Binding-site contacts:
Ligand atom PG contacts residue THR58 of chain 1.V at 2.6 Å.
Ligand atom O1G contacts residue ILE57 of chain 1.V at 3.0 Å.
Ligand atom O1G contacts residue THR58 of chain 1.V at 2.3 Å (h-bond).
Ligand atom O2A contacts residue HIS20 of chain 1.V at 2.9 Å.
Ligand atom O3G contacts residue THR58 of chain 1.V at 1.9 Å (h-bond).
Ligand atom O6 contacts residue LYS137 of chain 1.V at 3.2 Å.
Ligand atom O2B contacts residue SER23 of chain 1.V at 3.5 Å (h-bond).
Ligand atom O5' contacts residue GLY21 of chain 1.V at 2.8 Å.
Ligand atom C2 contacts residue LYS169 of chain 1.V at 2.6 Å.
Ligand atom N2 contacts residue LYS169 of chain 1.V at 2.0 Å.
Ligand atom O2A contacts residue LYS22 of chain 1.V at 2.4 Å (salt-bridge).
Ligand atom O1B contacts residue GLY21 of chain 1.V at 3.4 Å (h-bond).
Ligand atom O1B contacts residue HIS20 of chain 1.V at 3.5 Å (h-bond).
Ligand atom O1A contacts residue GLY21 of chain 1.V at 2.4 Å.
Ligand atom O3' contacts residue GLN44 of chain 1.V at 3.5 Å (h-bond).
Ligand atom O1B contacts residue ASP19 of chain 1.V at 3.5 Å.
Ligand atom O2A contacts residue GLY21 of chain 1.V at 1.3 Å.
Ligand atom O2B contacts residue LYS22 of chain 1.V at 3.2 Å (salt-bridge).
Ligand atom O3A contacts residue GLY21 of chain 1.V at 3.5 Å.
Ligand atom O1A contacts residue THR24 of chain 1.V at 3.0 Å (h-bond).
Ligand atom PG contacts residue GLY56 of chain 1.V at 3.5 Å.
Ligand atom O6 contacts residue GLY168 of chain 1.V at 2.9 Å.
Ligand atom O1A contacts residue SER23 of chain 1.V at 3.3 Å (h-bond).
Ligand atom C3B contacts residue GLY56 of chain 1.V at 3.3 Å.
Ligand atom O2' contacts residue GLU43 of chain 1.V at 3.5 Å (salt-bridge).
Ligand atom C5 contacts residue LYS137 of chain 1.V at 3.4 Å.
Ligand atom C6 contacts residue LYS137 of chain 1.V at 3.2 Å.
Ligand atom O6 contacts residue LYS169 of chain 1.V at 3.0 Å (salt-bridge).
Ligand atom O3G contacts residue SER23 of chain 1.V at 3.4 Å (h-bond).
Ligand atom O3G contacts residue PRO84 of chain 1.V at 3.3 Å.
Ligand atom N3 contacts residue LYS169 of chain 1.V at 3.5 Å.
Ligand atom O2G contacts residue GLY85 of chain 1.V at 3.5 Å (h-bond).
Ligand atom O1G contacts residue GLY56 of chain 1.V at 2.9 Å (h-bond).
Ligand atom C6 contacts residue LYS169 of chain 1.V at 3.1 Å.
Ligand atom PA contacts residue LYS22 of chain 1.V at 3.5 Å.
Ligand atom O3A contacts residue GLN44 of chain 1.V at 2.6 Å (h-bond).
Ligand atom N1 contacts residue LYS169 of chain 1.V at 2.7 Å.
Ligand atom O2G contacts residue PRO84 of chain 1.V at 3.4 Å.
Ligand atom PA contacts residue GLY21 of chain 1.V at 2.1 Å.
Ligand atom O2G contacts residue THR58 of chain 1.V at 3.3 Å (h-bond).

A protein and the small-molecule ligand that binds it are described below.
Small molecule (SMILES): Nc1nc2c(ncn2[C@@H]2O[C@H](CO[P](=O)(O)O[P](=O)(O)CP(=O)(O)O)[C@@H](O)[C@H]2O)c(=O)[nH]1

Sequence of chain 1.V:
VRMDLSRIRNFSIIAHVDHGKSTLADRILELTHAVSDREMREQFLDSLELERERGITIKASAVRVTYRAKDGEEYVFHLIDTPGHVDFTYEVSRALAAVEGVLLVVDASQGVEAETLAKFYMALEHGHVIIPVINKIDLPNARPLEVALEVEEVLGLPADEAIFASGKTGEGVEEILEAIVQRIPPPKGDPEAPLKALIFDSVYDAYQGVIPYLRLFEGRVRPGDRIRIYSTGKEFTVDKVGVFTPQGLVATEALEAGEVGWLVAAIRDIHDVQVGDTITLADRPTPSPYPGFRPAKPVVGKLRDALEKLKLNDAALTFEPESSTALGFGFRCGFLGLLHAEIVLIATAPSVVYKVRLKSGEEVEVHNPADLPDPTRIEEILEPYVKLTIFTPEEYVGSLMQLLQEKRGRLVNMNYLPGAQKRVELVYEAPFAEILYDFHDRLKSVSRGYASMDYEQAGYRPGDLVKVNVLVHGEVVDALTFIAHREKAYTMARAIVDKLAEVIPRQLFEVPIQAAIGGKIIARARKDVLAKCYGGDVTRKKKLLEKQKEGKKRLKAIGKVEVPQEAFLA